Sequence of chain 1.A:
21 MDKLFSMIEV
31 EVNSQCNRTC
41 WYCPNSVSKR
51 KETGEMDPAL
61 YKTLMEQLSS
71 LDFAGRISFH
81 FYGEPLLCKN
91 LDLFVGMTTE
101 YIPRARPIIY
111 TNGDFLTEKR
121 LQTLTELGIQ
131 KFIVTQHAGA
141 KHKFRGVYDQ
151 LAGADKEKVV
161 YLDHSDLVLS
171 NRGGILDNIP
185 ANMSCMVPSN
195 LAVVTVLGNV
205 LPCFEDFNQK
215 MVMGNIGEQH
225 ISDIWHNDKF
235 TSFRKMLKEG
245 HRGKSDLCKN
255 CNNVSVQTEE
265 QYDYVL

This small molecule binds to this protein.
Small molecule (SMILES): N[C@H]1C[C@@H](O)[C@H](O)[C@@H](O)[C@@H]1O

Binding-site contacts:
Ligand atom O contacts residue ARG172 of chain 1.A at 3.0 Å (salt-bridge).
Ligand atom O3 contacts residue TYR266 of chain 1.A at 3.3 Å.
Ligand atom C3 contacts residue HIS80 of chain 1.A at 4.0 Å.
Ligand atom C5 contacts residue TYR266 of chain 1.A at 3.8 Å (hydrophobic).
Ligand atom C2 contacts residue SAM1 of chain 1.D at 3.6 Å.
Ligand atom O2 contacts residue ARG76 of chain 1.A at 3.6 Å.
Ligand atom C5 contacts residue VAL269 of chain 1.A at 4.2 Å (hydrophobic).
Ligand atom O1 contacts residue GLU29 of chain 1.A at 2.7 Å (salt-bridge).
Ligand atom C4 contacts residue GLU29 of chain 1.A at 3.6 Å.
Ligand atom O2 contacts residue GLU29 of chain 1.A at 2.7 Å (salt-bridge).
Ligand atom O contacts residue SAM1 of chain 1.D at 3.7 Å.
Ligand atom C4 contacts residue TYR266 of chain 1.A at 3.9 Å (hydrophobic).
Ligand atom O1 contacts residue HIS80 of chain 1.A at 2.9 Å (h-bond).
Ligand atom N contacts residue VAL269 of chain 1.A at 2.8 Å (h-bond).
Ligand atom O2 contacts residue TYR266 of chain 1.A at 2.9 Å (h-bond).
Ligand atom C2 contacts residue PHE208 of chain 1.A at 4.1 Å (hydrophobic).
Ligand atom N contacts residue LEU270 of chain 1.A at 4.1 Å.
Ligand atom C2 contacts residue HIS80 of chain 1.A at 4.2 Å.
Ligand atom C1 contacts residue PHE208 of chain 1.A at 4.1 Å (hydrophobic).
Ligand atom C5 contacts residue TYR110 of chain 1.A at 3.9 Å (hydrophobic).
Ligand atom O contacts residue PHE208 of chain 1.A at 3.6 Å.
Ligand atom O1 contacts residue PHE208 of chain 1.A at 3.7 Å.
Ligand atom O3 contacts residue TYR110 of chain 1.A at 3.0 Å (h-bond).
Ligand atom O2 contacts residue PHE208 of chain 1.A at 4.0 Å.
Ligand atom C3 contacts residue PHE208 of chain 1.A at 3.6 Å (hydrophobic).
Ligand atom O contacts residue HIS80 of chain 1.A at 4.4 Å.
Ligand atom C1 contacts residue SAM1 of chain 1.D at 3.6 Å.
Ligand atom O2 contacts residue LEU195 of chain 1.A at 4.4 Å.
Ligand atom C4 contacts residue HIS80 of chain 1.A at 4.4 Å.
Ligand atom C contacts residue SAM1 of chain 1.D at 4.2 Å.
Ligand atom C4 contacts residue PHE208 of chain 1.A at 4.4 Å (hydrophobic).
Ligand atom C contacts residue VAL269 of chain 1.A at 3.9 Å (hydrophobic).
Ligand atom C3 contacts residue GLU29 of chain 1.A at 3.8 Å.
Ligand atom O3 contacts residue VAL269 of chain 1.A at 3.2 Å (h-bond).
Ligand atom O2 contacts residue TYR110 of chain 1.A at 3.6 Å.
Ligand atom O3 contacts residue TYR268 of chain 1.A at 3.7 Å.
Ligand atom C contacts residue TYR110 of chain 1.A at 4.2 Å (hydrophobic).
Ligand atom C4 contacts residue TYR110 of chain 1.A at 3.6 Å (hydrophobic).
Ligand atom C2 contacts residue ARG172 of chain 1.A at 4.1 Å.
Ligand atom C1 contacts residue ARG172 of chain 1.A at 4.0 Å.